Binding-site contacts:
Ligand atom C2 contacts residue ASN100 of chain 1.D at 2.5 Å.
Ligand atom C8 contacts residue SER101 of chain 1.D at 3.8 Å.
Ligand atom C5 contacts residue ASN100 of chain 1.D at 3.8 Å.
Ligand atom C8 contacts residue ASN100 of chain 1.D at 3.8 Å.
Ligand atom C4 contacts residue ASN100 of chain 1.D at 4.3 Å.
Ligand atom C1 contacts residue SER102 of chain 1.D at 4.4 Å.
Ligand atom C1 contacts residue ASN100 of chain 1.D at 1.5 Å.
Ligand atom C7 contacts residue ASN100 of chain 1.D at 3.3 Å.
Ligand atom C3 contacts residue ASN100 of chain 1.D at 3.9 Å.
Ligand atom N2 contacts residue ASN100 of chain 1.D at 3.0 Å (h-bond).
Ligand atom C7 contacts residue SER101 of chain 1.D at 4.5 Å.
Ligand atom O7 contacts residue TRP99 of chain 1.D at 4.4 Å.
Ligand atom C8 contacts residue TRP99 of chain 1.D at 4.3 Å (hydrophobic).
Ligand atom O7 contacts residue ASN100 of chain 1.D at 3.3 Å (h-bond).
Ligand atom O5 contacts residue ASN100 of chain 1.D at 2.5 Å (h-bond).

A small-molecule ligand and the protein it binds are described below.
Small molecule (SMILES): CC(=O)N[C@@H]1[C@@H](O)[C@H](O)[C@@H](CO)O[C@H]1O

Sequence of chain 1.D:
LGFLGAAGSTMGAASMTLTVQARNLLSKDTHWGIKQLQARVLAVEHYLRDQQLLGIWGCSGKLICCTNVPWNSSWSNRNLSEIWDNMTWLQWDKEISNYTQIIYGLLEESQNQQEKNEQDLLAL